A protein and the small-molecule ligand that binds it are described below.
Small molecule (SMILES): CC[C@H](C)[C@H](NC(=O)[C@H]1[C@H](C(=O)NC)[C@@H]1c1ccc(OP(=O)(O)O)cc1)C(=O)N[C@@H](CC(N)=O)C(N)=O

Sequence of chain 1.A:
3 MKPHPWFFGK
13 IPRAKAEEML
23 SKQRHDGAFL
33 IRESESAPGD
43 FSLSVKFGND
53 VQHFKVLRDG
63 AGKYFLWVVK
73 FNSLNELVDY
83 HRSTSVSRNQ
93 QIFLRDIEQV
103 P

Binding-site contacts:
Ligand atom OAH contacts residue ARG15 of chain 1.A at 2.9 Å (salt-bridge).
Ligand atom CBE contacts residue HIS55 of chain 1.A at 3.7 Å.
Ligand atom CBI contacts residue HIS55 of chain 1.A at 3.3 Å.
Ligand atom OAM contacts residue ARG15 of chain 1.A at 2.7 Å (salt-bridge).
Ligand atom CAR contacts residue HIS55 of chain 1.A at 3.5 Å.
Ligand atom OAI contacts residue TRP69 of chain 1.A at 3.6 Å.
Ligand atom CG contacts residue LYS57 of chain 1.A at 3.6 Å.
Ligand atom PBK contacts residue SER38 of chain 1.A at 3.6 Å.
Ligand atom CAP contacts residue LYS57 of chain 1.A at 3.6 Å.
Ligand atom CBE contacts residue PHE56 of chain 1.A at 3.4 Å (hydrophobic).
Ligand atom CAB contacts residue ARG15 of chain 1.A at 3.3 Å.
Ligand atom OAL contacts residue SER44 of chain 1.A at 3.2 Å (h-bond).
Ligand atom CAP contacts residue PHE56 of chain 1.A at 3.7 Å (hydrophobic).
Ligand atom CAZ contacts residue ARG15 of chain 1.A at 3.9 Å.
Ligand atom ND2 contacts residue LEU68 of chain 1.A at 3.0 Å (h-bond).
Ligand atom OAW contacts residue LYS57 of chain 1.A at 3.4 Å.
Ligand atom CAR contacts residue GLN54 of chain 1.A at 3.6 Å.
Ligand atom OAW contacts residue SER44 of chain 1.A at 3.0 Å (h-bond).
Ligand atom NAV contacts residue HIS55 of chain 1.A at 2.8 Å (h-bond).
Ligand atom OAK contacts residue SER38 of chain 1.A at 2.6 Å (h-bond).
Ligand atom CBB contacts residue HIS55 of chain 1.A at 3.5 Å.
Ligand atom OAL contacts residue SER38 of chain 1.A at 3.8 Å.
Ligand atom CAP contacts residue HIS55 of chain 1.A at 3.7 Å.
Ligand atom CBC contacts residue LYS57 of chain 1.A at 3.8 Å.
Ligand atom OD1 contacts residue LYS57 of chain 1.A at 2.8 Å (salt-bridge).
Ligand atom CA contacts residue TRP69 of chain 1.A at 3.4 Å (hydrophobic).
Ligand atom OAL contacts residue SER36 of chain 1.A at 2.7 Å (h-bond).
Ligand atom CAN contacts residue LYS57 of chain 1.A at 3.7 Å.
Ligand atom CAA contacts residue GLN54 of chain 1.A at 3.7 Å.
Ligand atom CB contacts residue LEU68 of chain 1.A at 3.5 Å (hydrophobic).
Ligand atom CG contacts residue LEU68 of chain 1.A at 3.8 Å (hydrophobic).
Ligand atom PBK contacts residue SER44 of chain 1.A at 3.8 Å.
Ligand atom PBK contacts residue SER36 of chain 1.A at 3.8 Å.
Ligand atom OAL contacts residue ARG34 of chain 1.A at 2.9 Å (salt-bridge).
Ligand atom CAC contacts residue PHE56 of chain 1.A at 3.5 Å (hydrophobic).
Ligand atom CB contacts residue TRP69 of chain 1.A at 3.5 Å (hydrophobic).
Ligand atom ND2 contacts residue LYS57 of chain 1.A at 2.7 Å (salt-bridge).
Ligand atom CAN contacts residue PHE56 of chain 1.A at 3.7 Å (hydrophobic).
Ligand atom OD1 contacts residue PHE56 of chain 1.A at 3.3 Å.
Ligand atom OAM contacts residue ARG34 of chain 1.A at 2.8 Å (salt-bridge).